Binding-site contacts:
Ligand atom C7 contacts residue ASN44 of chain 1.C at 3.4 Å.
Ligand atom C8 contacts residue PRO213 of chain 1.C at 3.9 Å (hydrophobic).
Ligand atom C1 contacts residue ASN44 of chain 1.C at 1.4 Å.
Ligand atom O6 contacts residue ARG21 of chain 1.C at 3.5 Å (salt-bridge).
Ligand atom C3 contacts residue ASN44 of chain 1.C at 3.8 Å.
Ligand atom O5 contacts residue ASN44 of chain 1.C at 2.4 Å (h-bond).
Ligand atom C5 contacts residue ASN44 of chain 1.C at 3.6 Å.
Ligand atom C7 contacts residue PRO213 of chain 1.C at 4.1 Å (hydrophobic).
Ligand atom O7 contacts residue ASN44 of chain 1.C at 3.4 Å (h-bond).
Ligand atom C2 contacts residue ASN44 of chain 1.C at 2.4 Å.
Ligand atom C4 contacts residue ASN44 of chain 1.C at 4.2 Å.
Ligand atom N2 contacts residue ASN44 of chain 1.C at 3.0 Å (h-bond).
Ligand atom N2 contacts residue PRO213 of chain 1.C at 4.3 Å.

This small molecule binds to this protein.
Small molecule (SMILES): CC(=O)N[C@H]1[C@H](O[C@H]2[C@H](O)[C@@H](NC(C)=O)CO[C@@H]2CO)O[C@H](CO)[C@@H](O)[C@@H]1O

Sequence of chain 1.C:
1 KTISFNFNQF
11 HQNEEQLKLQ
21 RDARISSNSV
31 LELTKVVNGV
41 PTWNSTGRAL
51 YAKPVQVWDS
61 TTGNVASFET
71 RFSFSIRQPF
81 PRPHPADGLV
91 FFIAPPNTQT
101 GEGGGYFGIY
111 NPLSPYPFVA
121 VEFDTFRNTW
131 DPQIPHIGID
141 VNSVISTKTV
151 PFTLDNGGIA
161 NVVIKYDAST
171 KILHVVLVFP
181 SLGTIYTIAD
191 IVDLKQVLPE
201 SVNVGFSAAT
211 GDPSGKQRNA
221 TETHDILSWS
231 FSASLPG